Binding-site contacts:
Ligand atom C28 contacts residue GLU275 of chain 1.D at 3.6 Å.
Ligand atom C27 contacts residue SER231 of chain 1.D at 3.1 Å.
Ligand atom C15 contacts residue MET267 of chain 1.D at 3.8 Å (hydrophobic).
Ligand atom C26 contacts residue ILE246 of chain 1.D at 3.5 Å (hydrophobic).
Ligand atom N21 contacts residue ILE246 of chain 1.D at 3.0 Å.
Ligand atom C9 contacts residue PHE283 of chain 1.D at 3.7 Å (hydrophobic).
Ligand atom O20 contacts residue GLN280 of chain 1.D at 3.1 Å (h-bond).
Ligand atom C1 contacts residue TYR247 of chain 1.D at 3.5 Å (hydrophobic).
Ligand atom C8 contacts residue GLY279 of chain 1.D at 3.5 Å.
Ligand atom C1 contacts residue MET267 of chain 1.D at 3.6 Å (hydrophobic).
Ligand atom N21 contacts residue SER231 of chain 1.D at 3.4 Å (h-bond).
Ligand atom C12 contacts residue MET267 of chain 1.D at 3.6 Å (hydrophobic).
Ligand atom C27 contacts residue ILE246 of chain 1.D at 3.5 Å (hydrophobic).
Ligand atom C2 contacts residue PHE283 of chain 1.D at 3.5 Å (hydrophobic).
Ligand atom C19 contacts residue GLY279 of chain 1.D at 3.3 Å.
Ligand atom C13 contacts residue ILE246 of chain 1.D at 3.7 Å (hydrophobic).
Ligand atom C26 contacts residue GLN280 of chain 1.D at 3.4 Å.
Ligand atom N5 contacts residue TYR247 of chain 1.D at 2.7 Å (h-bond).
Ligand atom O18 contacts residue PHE283 of chain 1.D at 3.5 Å.
Ligand atom N4 contacts residue GLN280 of chain 1.D at 3.3 Å (h-bond).
Ligand atom C19 contacts residue MET267 of chain 1.D at 3.6 Å (hydrophobic).
Ligand atom C3 contacts residue PHE283 of chain 1.D at 3.8 Å (hydrophobic).
Ligand atom C24 contacts residue GLY279 of chain 1.D at 3.5 Å.
Ligand atom C15 contacts residue PHE283 of chain 1.D at 3.3 Å (hydrophobic).
Ligand atom C25 contacts residue MET267 of chain 1.D at 3.6 Å (hydrophobic).
Ligand atom C25 contacts residue TYR247 of chain 1.D at 3.7 Å (hydrophobic).
Ligand atom N5 contacts residue MET267 of chain 1.D at 3.5 Å.
Ligand atom C30 contacts residue GLU275 of chain 1.D at 3.4 Å.
Ligand atom N4 contacts residue TYR247 of chain 1.D at 3.5 Å (h-bond).
Ligand atom C28 contacts residue VAL276 of chain 1.D at 3.8 Å (hydrophobic).
Ligand atom N7 contacts residue MET267 of chain 1.D at 3.4 Å (h-bond).
Ligand atom C17 contacts residue MET267 of chain 1.D at 3.5 Å (hydrophobic).
Ligand atom C16 contacts residue PHE283 of chain 1.D at 3.7 Å (hydrophobic).
Ligand atom N11 contacts residue LEU229 of chain 1.D at 3.5 Å.
Ligand atom N14 contacts residue PHE283 of chain 1.D at 3.7 Å.
Ligand atom C6 contacts residue PHE283 of chain 1.D at 3.5 Å (hydrophobic).
Ligand atom C29 contacts residue PRO266 of chain 1.D at 3.7 Å (hydrophobic).
Ligand atom C16 contacts residue ILE246 of chain 1.D at 3.4 Å (hydrophobic).
Ligand atom C8 contacts residue MET267 of chain 1.D at 3.6 Å (hydrophobic).
Ligand atom O23 contacts residue THR239 of chain 1.D at 2.6 Å (h-bond).

This small molecule binds to this protein.
Small molecule (SMILES): Cn1ncc(C(=O)NCCO)c1C(=O)Nc1ccn2cc(-c3ccccc3)nc2n1

Sequence of chain 1.D:
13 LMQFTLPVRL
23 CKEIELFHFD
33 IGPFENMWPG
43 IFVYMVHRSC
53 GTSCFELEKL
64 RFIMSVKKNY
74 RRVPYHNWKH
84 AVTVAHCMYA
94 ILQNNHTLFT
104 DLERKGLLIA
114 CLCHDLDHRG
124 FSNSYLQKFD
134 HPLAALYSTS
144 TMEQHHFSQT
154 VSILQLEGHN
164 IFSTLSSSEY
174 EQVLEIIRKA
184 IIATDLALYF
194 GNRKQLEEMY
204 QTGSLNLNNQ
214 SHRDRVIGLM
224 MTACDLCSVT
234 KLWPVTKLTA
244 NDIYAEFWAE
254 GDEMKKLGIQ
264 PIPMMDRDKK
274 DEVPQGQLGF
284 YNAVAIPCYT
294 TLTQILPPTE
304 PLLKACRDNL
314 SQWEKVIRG